Sequence of chain 1.CA:
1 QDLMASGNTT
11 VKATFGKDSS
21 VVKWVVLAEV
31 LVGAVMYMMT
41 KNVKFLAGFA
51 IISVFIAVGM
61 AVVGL

Sequence of chain 1.BA:
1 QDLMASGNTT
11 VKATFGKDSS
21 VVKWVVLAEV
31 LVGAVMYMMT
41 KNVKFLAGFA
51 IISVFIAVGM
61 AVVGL

Sequence of chain 1.N:
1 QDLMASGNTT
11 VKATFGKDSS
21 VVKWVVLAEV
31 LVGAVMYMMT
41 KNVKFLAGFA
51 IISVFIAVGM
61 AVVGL

Binding-site contacts:
Ligand atom O2 contacts residue MET39 of chain 1.CA at 3.6 Å.
Ligand atom O4 contacts residue MET38 of chain 1.CA at 4.3 Å.
Ligand atom C3 contacts residue MET39 of chain 1.CA at 3.8 Å (hydrophobic).
Ligand atom O1 contacts residue VAL43 of chain 1.N at 3.1 Å (h-bond).
Ligand atom C2 contacts residue VAL43 of chain 1.N at 3.4 Å (hydrophobic).
Ligand atom O6 contacts residue LYS44 of chain 1.N at 4.4 Å.
Ligand atom C1 contacts residue VAL43 of chain 1.N at 3.4 Å (hydrophobic).
Ligand atom C2 contacts residue VAL32 of chain 1.BA at 4.3 Å (hydrophobic).
Ligand atom C2 contacts residue LYS44 of chain 1.N at 4.5 Å.
Ligand atom O3 contacts residue VAL32 of chain 1.BA at 3.4 Å.
Ligand atom C3 contacts residue MET38 of chain 1.CA at 3.5 Å (hydrophobic).
Ligand atom O4 contacts residue LYS44 of chain 1.N at 3.7 Å.
Ligand atom O2 contacts residue MET38 of chain 1.CA at 3.7 Å.
Ligand atom O5 contacts residue MET39 of chain 1.CA at 3.0 Å (h-bond).
Ligand atom P1 contacts residue MET38 of chain 1.CA at 3.9 Å.
Ligand atom O2 contacts residue LYS44 of chain 1.N at 3.3 Å.
Ligand atom C4 contacts residue MET39 of chain 1.CA at 3.8 Å (hydrophobic).
Ligand atom O4 contacts residue MET39 of chain 1.CA at 3.8 Å.
Ligand atom O3 contacts residue MET38 of chain 1.CA at 2.9 Å (h-bond).
Ligand atom O5 contacts residue LYS44 of chain 1.N at 4.4 Å.
Ligand atom O3 contacts residue MET39 of chain 1.CA at 4.4 Å.
Ligand atom P1 contacts residue LYS44 of chain 1.N at 3.9 Å.
Ligand atom O1 contacts residue LYS44 of chain 1.N at 3.4 Å.

The protein below binds the small molecule below.
Small molecule (SMILES): CCOP(=O)(O)OC[C@H](O)CO